Sequence of chain 1.D:
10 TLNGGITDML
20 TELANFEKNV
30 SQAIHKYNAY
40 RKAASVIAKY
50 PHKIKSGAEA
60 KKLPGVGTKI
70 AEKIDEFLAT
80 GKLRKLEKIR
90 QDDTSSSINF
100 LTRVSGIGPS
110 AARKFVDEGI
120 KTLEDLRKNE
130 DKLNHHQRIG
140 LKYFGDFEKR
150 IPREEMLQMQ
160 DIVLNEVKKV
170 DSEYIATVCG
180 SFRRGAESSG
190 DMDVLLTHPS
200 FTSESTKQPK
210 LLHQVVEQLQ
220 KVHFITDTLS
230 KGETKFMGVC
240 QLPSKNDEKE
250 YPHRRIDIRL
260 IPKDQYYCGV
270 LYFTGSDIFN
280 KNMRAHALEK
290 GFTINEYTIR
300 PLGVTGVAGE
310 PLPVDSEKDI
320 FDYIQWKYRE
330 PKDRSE

This small molecule binds to this protein.
Small molecule (SMILES): Cc1cn([C@H]2C[C@H](O[P](=O)(O)OC[C@H]3O[C@@H](n4ccc(N)nc4=O)C[C@@H]3O[P](=O)(O)OC[C@H]3O[C@@H](n4cnc5c(=O)nc(N)[nH]c54)C[C@@H]3O[P](=O)(O)OC[C@H]3O[C@@H](n4cnc5c(=O)nc(N)[nH]c54)C[C@@H]3O)[C@@H](CO[P](=O)(O)O[C@H]3C[C@H](n4cnc5c(=O)nc(N)[nH]c54)O[C@@H]3COP(=O)(O)O)O2)c(=O)[nH]c1=O

Binding-site contacts:
Ligand atom O3' contacts residue VAL65 of chain 1.D at 3.9 Å.
Ligand atom C3' contacts residue LYS68 of chain 1.D at 3.9 Å.
Ligand atom OP1 contacts residue ILE69 of chain 1.D at 2.9 Å (h-bond).
Ligand atom P contacts residue GLY66 of chain 1.D at 3.7 Å.
Ligand atom OP2 contacts residue VAL65 of chain 1.D at 3.6 Å.
Ligand atom OP1 contacts residue PRO63 of chain 1.D at 3.5 Å.
Ligand atom P contacts residue LYS35 of chain 1.D at 3.6 Å.
Ligand atom OP2 contacts residue THR67 of chain 1.D at 3.8 Å.
Ligand atom OP1 contacts residue LEU62 of chain 1.D at 3.6 Å.
Ligand atom OP2 contacts residue LYS68 of chain 1.D at 3.1 Å (salt-bridge).
Ligand atom O3' contacts residue ILE69 of chain 1.D at 3.6 Å.
Ligand atom C4' contacts residue GLY64 of chain 1.D at 3.3 Å.
Ligand atom C5' contacts residue TYR39 of chain 1.D at 3.5 Å (hydrophobic).
Ligand atom C3' contacts residue GLY66 of chain 1.D at 3.8 Å.
Ligand atom OP2 contacts residue LYS35 of chain 1.D at 3.6 Å (salt-bridge).
Ligand atom N1 contacts residue HIS34 of chain 1.D at 3.9 Å.
Ligand atom OP1 contacts residue VAL65 of chain 1.D at 3.5 Å (h-bond).
Ligand atom OP1 contacts residue LYS68 of chain 1.D at 3.6 Å.
Ligand atom C5' contacts residue GLY64 of chain 1.D at 3.2 Å.
Ligand atom C1' contacts residue ALA38 of chain 1.D at 4.0 Å (hydrophobic).
Ligand atom OP2 contacts residue LYS68 of chain 1.D at 3.7 Å.
Ligand atom C6 contacts residue HIS34 of chain 1.D at 3.9 Å.
Ligand atom C5' contacts residue GLY66 of chain 1.D at 3.4 Å.
Ligand atom OP2 contacts residue GLY66 of chain 1.D at 3.7 Å.
Ligand atom P contacts residue LYS68 of chain 1.D at 3.8 Å.
Ligand atom OP1 contacts residue LYS68 of chain 1.D at 2.8 Å (salt-bridge).
Ligand atom O6 contacts residue HIS34 of chain 1.D at 3.7 Å.
Ligand atom P contacts residue LYS68 of chain 1.D at 3.7 Å.
Ligand atom O4' contacts residue ALA38 of chain 1.D at 3.6 Å.
Ligand atom O3' contacts residue GLY64 of chain 1.D at 3.5 Å.
Ligand atom O3' contacts residue LYS68 of chain 1.D at 4.0 Å.
Ligand atom P contacts residue VAL65 of chain 1.D at 3.8 Å.
Ligand atom OP1 contacts residue GLY64 of chain 1.D at 2.8 Å (h-bond).
Ligand atom O5' contacts residue GLY66 of chain 1.D at 3.6 Å.
Ligand atom P contacts residue ILE69 of chain 1.D at 3.8 Å.
Ligand atom P contacts residue GLY64 of chain 1.D at 3.8 Å.
Ligand atom OP1 contacts residue GLY66 of chain 1.D at 2.8 Å (h-bond).
Ligand atom OP3 contacts residue LYS35 of chain 1.D at 2.6 Å (salt-bridge).
Ligand atom OP1 contacts residue THR67 of chain 1.D at 3.7 Å.
Ligand atom N3 contacts residue ALA38 of chain 1.D at 3.5 Å.